The protein below binds the small molecule below.
Small molecule (SMILES): CC(C)(c1ccc(O)cc1)c1ccc(O)cc1

Binding-site contacts:
Ligand atom C13 contacts residue PHE214 of chain 1.A at 4.0 Å (hydrophobic).
Ligand atom C9 contacts residue LEU50 of chain 1.A at 4.1 Å (hydrophobic).
Ligand atom C6 contacts residue TYR105 of chain 1.A at 4.1 Å (hydrophobic).
Ligand atom C14 contacts residue LEU121 of chain 1.A at 4.1 Å (hydrophobic).
Ligand atom C5 contacts residue MET85 of chain 1.A at 3.6 Å (hydrophobic).
Ligand atom C3 contacts residue LEU47 of chain 1.A at 3.8 Å (hydrophobic).
Ligand atom C14 contacts residue ASN125 of chain 1.A at 3.7 Å.
Ligand atom O2 contacts residue ASN125 of chain 1.A at 2.5 Å (h-bond).
Ligand atom C13 contacts residue ILE128 of chain 1.A at 3.9 Å (hydrophobic).
Ligand atom O2 contacts residue LEU124 of chain 1.A at 3.6 Å.
Ligand atom C15 contacts residue TYR105 of chain 1.A at 3.5 Å (hydrophobic).
Ligand atom C9 contacts residue ALA51 of chain 1.A at 4.1 Å (hydrophobic).
Ligand atom C8 contacts residue LEU88 of chain 1.A at 4.2 Å (hydrophobic).
Ligand atom O2 contacts residue TYR105 of chain 1.A at 3.6 Å.
Ligand atom C7 contacts residue LEU88 of chain 1.A at 3.6 Å (hydrophobic).
Ligand atom C8 contacts residue GLU54 of chain 1.A at 3.5 Å.
Ligand atom C12 contacts residue ILE128 of chain 1.A at 4.1 Å (hydrophobic).
Ligand atom C10 contacts residue ALA51 of chain 1.A at 3.7 Å (hydrophobic).
Ligand atom C6 contacts residue LEU88 of chain 1.A at 4.0 Å (hydrophobic).
Ligand atom O2 contacts residue ILE128 of chain 1.A at 3.6 Å.
Ligand atom C13 contacts residue ASN125 of chain 1.A at 3.5 Å.
Ligand atom C7 contacts residue TYR105 of chain 1.A at 4.1 Å (hydrophobic).
Ligand atom C14 contacts residue TYR105 of chain 1.A at 3.0 Å (hydrophobic).
Ligand atom C9 contacts residue GLU54 of chain 1.A at 3.5 Å.
Ligand atom C4 contacts residue PHE214 of chain 1.A at 3.7 Å (hydrophobic).
Ligand atom C14 contacts residue LEU47 of chain 1.A at 4.2 Å (hydrophobic).
Ligand atom O1 contacts residue LEU88 of chain 1.A at 3.9 Å.
Ligand atom C14 contacts residue PHE214 of chain 1.A at 4.2 Å (hydrophobic).
Ligand atom C12 contacts residue PHE214 of chain 1.A at 3.7 Å (hydrophobic).
Ligand atom C11 contacts residue PHE214 of chain 1.A at 3.5 Å (hydrophobic).
Ligand atom C10 contacts residue LEU47 of chain 1.A at 3.6 Å (hydrophobic).
Ligand atom C13 contacts residue TYR105 of chain 1.A at 3.5 Å (hydrophobic).
Ligand atom C3 contacts residue PHE214 of chain 1.A at 3.7 Å (hydrophobic).
Ligand atom C8 contacts residue TYR105 of chain 1.A at 3.9 Å (hydrophobic).
Ligand atom C12 contacts residue ALA210 of chain 1.A at 4.1 Å (hydrophobic).
Ligand atom C15 contacts residue PHE214 of chain 1.A at 3.9 Å (hydrophobic).
Ligand atom O1 contacts residue ARG95 of chain 1.A at 3.1 Å (salt-bridge).
Ligand atom C9 contacts residue TYR105 of chain 1.A at 4.0 Å (hydrophobic).
Ligand atom C15 contacts residue LEU47 of chain 1.A at 4.0 Å (hydrophobic).
Ligand atom O1 contacts residue GLU54 of chain 1.A at 2.7 Å (salt-bridge).

Sequence of chain 1.A:
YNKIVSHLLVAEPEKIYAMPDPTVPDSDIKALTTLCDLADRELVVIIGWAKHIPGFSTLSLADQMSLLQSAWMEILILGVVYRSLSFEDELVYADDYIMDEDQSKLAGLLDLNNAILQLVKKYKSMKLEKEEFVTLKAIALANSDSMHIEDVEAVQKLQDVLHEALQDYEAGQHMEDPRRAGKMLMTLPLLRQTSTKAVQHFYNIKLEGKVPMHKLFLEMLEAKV